Binding-site contacts:
Ligand atom C12 contacts residue SER146 of chain 1.D at 4.0 Å.
Ligand atom C5 contacts residue TRP147 of chain 1.D at 3.8 Å (hydrophobic).
Ligand atom N14 contacts residue CYS191 of chain 1.D at 3.5 Å (h-bond).
Ligand atom S11 contacts residue TYR196 of chain 1.D at 3.7 Å.
Ligand atom CL7 contacts residue LEU116 of chain 1.E at 3.6 Å.
Ligand atom C6 contacts residue TRP147 of chain 1.D at 3.9 Å (hydrophobic).
Ligand atom N16 contacts residue TYR196 of chain 1.D at 3.8 Å.
Ligand atom C6 contacts residue LEU116 of chain 1.E at 3.8 Å (hydrophobic).
Ligand atom C3 contacts residue TRP147 of chain 1.D at 3.2 Å (hydrophobic).
Ligand atom N16 contacts residue TYR189 of chain 1.D at 2.8 Å (h-bond).
Ligand atom C15 contacts residue CYS192 of chain 1.D at 3.9 Å (hydrophobic).
Ligand atom C10 contacts residue TYR196 of chain 1.D at 4.0 Å (hydrophobic).
Ligand atom C6 contacts residue TYR196 of chain 1.D at 3.8 Å (hydrophobic).
Ligand atom N14 contacts residue TYR189 of chain 1.D at 4.0 Å.
Ligand atom N2 contacts residue MET118 of chain 1.E at 3.6 Å (h-bond).
Ligand atom C8 contacts residue MET118 of chain 1.E at 3.5 Å (hydrophobic).
Ligand atom C3 contacts residue MET118 of chain 1.E at 3.3 Å (hydrophobic).
Ligand atom N16 contacts residue THR188 of chain 1.D at 3.1 Å.
Ligand atom CL7 contacts residue ARG108 of chain 1.E at 3.6 Å.
Ligand atom N16 contacts residue VAL187 of chain 1.D at 4.0 Å.
Ligand atom N14 contacts residue TYR196 of chain 1.D at 3.9 Å.
Ligand atom C12 contacts residue TRP147 of chain 1.D at 3.8 Å (hydrophobic).
Ligand atom C12 contacts residue TYR93 of chain 1.D at 3.6 Å (hydrophobic).
Ligand atom C4 contacts residue TRP147 of chain 1.D at 3.6 Å (hydrophobic).
Ligand atom C13 contacts residue TRP147 of chain 1.D at 3.4 Å (hydrophobic).
Ligand atom C1 contacts residue THR148 of chain 1.D at 3.9 Å.
Ligand atom CL7 contacts residue THR148 of chain 1.D at 3.5 Å.
Ligand atom C5 contacts residue CYS192 of chain 1.D at 3.8 Å (hydrophobic).
Ligand atom S11 contacts residue VAL187 of chain 1.D at 3.8 Å.
Ligand atom C15 contacts residue CYS191 of chain 1.D at 3.6 Å (hydrophobic).
Ligand atom N2 contacts residue TRP147 of chain 1.D at 3.4 Å (h-bond).
Ligand atom C5 contacts residue TYR196 of chain 1.D at 3.7 Å (hydrophobic).
Ligand atom C5 contacts residue MET118 of chain 1.E at 3.7 Å (hydrophobic).
Ligand atom N9 contacts residue TRP147 of chain 1.D at 4.0 Å.
Ligand atom C4 contacts residue MET118 of chain 1.E at 3.4 Å (hydrophobic).
Ligand atom C1 contacts residue TRP147 of chain 1.D at 3.8 Å (hydrophobic).
Ligand atom C15 contacts residue TYR189 of chain 1.D at 3.5 Å (hydrophobic).
Ligand atom N14 contacts residue CYS192 of chain 1.D at 3.7 Å.
Ligand atom C15 contacts residue TYR196 of chain 1.D at 3.7 Å (hydrophobic).
Ligand atom N16 contacts residue CYS191 of chain 1.D at 4.1 Å.

Sequence of chain 1.E:
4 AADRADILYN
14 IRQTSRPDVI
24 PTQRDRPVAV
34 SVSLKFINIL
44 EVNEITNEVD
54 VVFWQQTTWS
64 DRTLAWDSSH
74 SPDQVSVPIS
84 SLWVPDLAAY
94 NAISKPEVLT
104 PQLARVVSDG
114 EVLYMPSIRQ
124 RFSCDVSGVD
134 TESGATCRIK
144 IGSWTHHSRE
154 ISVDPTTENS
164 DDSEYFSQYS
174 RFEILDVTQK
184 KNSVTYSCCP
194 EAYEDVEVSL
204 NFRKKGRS

A small-molecule ligand and the protein it binds are described below.
Small molecule (SMILES): N#C/N=C1\SCCN1Cc1ccc(Cl)nc1

Sequence of chain 1.D:
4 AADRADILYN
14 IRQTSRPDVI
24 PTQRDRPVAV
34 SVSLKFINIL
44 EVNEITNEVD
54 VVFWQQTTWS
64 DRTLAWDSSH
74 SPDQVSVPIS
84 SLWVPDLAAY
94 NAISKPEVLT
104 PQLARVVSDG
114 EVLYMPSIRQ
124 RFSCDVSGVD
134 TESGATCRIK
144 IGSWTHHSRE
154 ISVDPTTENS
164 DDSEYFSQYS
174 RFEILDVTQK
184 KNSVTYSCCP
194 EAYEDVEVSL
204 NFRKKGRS